Sequence of chain 1.C:
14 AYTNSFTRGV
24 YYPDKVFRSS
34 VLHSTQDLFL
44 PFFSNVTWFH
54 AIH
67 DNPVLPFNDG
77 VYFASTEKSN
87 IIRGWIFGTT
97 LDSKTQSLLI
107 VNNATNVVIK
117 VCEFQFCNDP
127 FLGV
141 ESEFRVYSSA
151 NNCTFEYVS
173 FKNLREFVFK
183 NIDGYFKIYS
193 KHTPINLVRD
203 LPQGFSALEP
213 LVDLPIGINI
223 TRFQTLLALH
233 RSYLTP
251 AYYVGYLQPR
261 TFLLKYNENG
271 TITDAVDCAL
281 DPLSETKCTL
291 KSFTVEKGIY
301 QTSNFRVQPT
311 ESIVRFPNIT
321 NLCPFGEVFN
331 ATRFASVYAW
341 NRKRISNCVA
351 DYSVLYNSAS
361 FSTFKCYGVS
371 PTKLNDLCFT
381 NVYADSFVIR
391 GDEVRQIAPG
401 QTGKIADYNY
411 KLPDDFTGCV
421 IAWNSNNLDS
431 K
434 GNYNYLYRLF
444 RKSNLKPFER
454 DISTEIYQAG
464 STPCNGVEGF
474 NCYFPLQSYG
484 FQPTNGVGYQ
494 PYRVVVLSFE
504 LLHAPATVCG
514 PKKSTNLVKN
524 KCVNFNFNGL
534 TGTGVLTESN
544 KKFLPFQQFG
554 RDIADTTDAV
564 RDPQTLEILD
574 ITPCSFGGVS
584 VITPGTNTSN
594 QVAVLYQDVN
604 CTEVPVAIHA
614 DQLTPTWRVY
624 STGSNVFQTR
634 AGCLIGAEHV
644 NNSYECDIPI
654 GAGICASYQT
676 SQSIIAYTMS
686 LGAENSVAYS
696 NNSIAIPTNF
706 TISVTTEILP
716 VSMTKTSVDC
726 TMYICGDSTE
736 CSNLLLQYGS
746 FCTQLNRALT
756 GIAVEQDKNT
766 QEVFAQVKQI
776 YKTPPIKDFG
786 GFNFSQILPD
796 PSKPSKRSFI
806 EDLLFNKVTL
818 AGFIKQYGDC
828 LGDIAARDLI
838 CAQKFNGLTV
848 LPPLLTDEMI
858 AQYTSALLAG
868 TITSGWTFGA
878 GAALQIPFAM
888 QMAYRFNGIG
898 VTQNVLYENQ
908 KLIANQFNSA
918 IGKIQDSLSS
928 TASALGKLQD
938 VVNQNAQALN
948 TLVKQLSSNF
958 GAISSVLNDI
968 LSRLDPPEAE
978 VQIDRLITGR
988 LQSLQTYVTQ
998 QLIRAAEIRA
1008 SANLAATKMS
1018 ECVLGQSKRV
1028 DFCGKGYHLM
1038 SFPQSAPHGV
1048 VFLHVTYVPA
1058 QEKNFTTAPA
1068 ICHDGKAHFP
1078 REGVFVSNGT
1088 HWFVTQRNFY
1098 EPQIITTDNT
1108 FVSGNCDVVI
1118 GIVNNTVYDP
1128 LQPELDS

This protein binds this small molecule.
Small molecule (SMILES): CC(=O)N[C@@H]1[C@@H](O)[C@H](O)[C@@H](CO)O[C@H]1O

Binding-site contacts:
Ligand atom C1 contacts residue ASN590 of chain 1.C at 1.5 Å.
Ligand atom C3 contacts residue ASN590 of chain 1.C at 3.7 Å.
Ligand atom C7 contacts residue ASN590 of chain 1.C at 3.6 Å.
Ligand atom C2 contacts residue ASN590 of chain 1.C at 2.3 Å.
Ligand atom C5 contacts residue ASN590 of chain 1.C at 3.8 Å.
Ligand atom O7 contacts residue ASN590 of chain 1.C at 4.1 Å.
Ligand atom C4 contacts residue ASN590 of chain 1.C at 4.2 Å.
Ligand atom O5 contacts residue ASN590 of chain 1.C at 2.5 Å (h-bond).
Ligand atom N2 contacts residue ASN590 of chain 1.C at 2.7 Å (h-bond).